Sequence of chain 2.A:
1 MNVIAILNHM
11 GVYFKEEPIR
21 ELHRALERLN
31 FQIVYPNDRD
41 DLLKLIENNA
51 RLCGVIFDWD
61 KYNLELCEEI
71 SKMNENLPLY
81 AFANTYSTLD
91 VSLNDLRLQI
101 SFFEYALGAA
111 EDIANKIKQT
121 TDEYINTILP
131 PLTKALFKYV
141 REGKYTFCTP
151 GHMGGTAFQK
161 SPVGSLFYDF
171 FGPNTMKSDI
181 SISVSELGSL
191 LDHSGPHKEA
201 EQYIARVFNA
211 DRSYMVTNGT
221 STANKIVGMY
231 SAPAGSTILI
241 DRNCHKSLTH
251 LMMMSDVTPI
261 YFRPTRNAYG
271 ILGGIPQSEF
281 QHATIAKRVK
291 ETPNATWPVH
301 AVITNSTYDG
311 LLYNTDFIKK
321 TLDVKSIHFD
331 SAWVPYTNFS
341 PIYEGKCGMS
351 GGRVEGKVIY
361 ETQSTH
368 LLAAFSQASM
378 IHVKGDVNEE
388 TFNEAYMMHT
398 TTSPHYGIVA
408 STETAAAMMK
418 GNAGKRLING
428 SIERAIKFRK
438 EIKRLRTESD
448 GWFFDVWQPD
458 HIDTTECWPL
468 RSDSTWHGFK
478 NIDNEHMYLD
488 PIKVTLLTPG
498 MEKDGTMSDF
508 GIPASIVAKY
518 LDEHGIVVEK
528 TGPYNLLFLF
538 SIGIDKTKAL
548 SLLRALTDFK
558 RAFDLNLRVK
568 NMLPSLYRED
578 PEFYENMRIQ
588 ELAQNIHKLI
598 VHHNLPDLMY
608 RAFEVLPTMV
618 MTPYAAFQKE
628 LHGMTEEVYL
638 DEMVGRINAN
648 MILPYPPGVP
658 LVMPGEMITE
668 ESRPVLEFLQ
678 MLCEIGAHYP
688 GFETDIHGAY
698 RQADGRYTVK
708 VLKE

Binding-site contacts:
Ligand atom C8 contacts residue ARG558 of chain 2.A at 3.8 Å.
Ligand atom N7 contacts residue ARG97 of chain 2.C at 3.4 Å (salt-bridge).
Ligand atom O3D contacts residue LYS417 of chain 2.C at 3.4 Å.
Ligand atom PB contacts residue ARG206 of chain 2.C at 3.4 Å.
Ligand atom PC contacts residue LYS417 of chain 2.C at 3.6 Å.
Ligand atom N1 contacts residue LEU564 of chain 2.A at 3.7 Å.
Ligand atom O2B contacts residue ARG585 of chain 2.A at 2.6 Å (salt-bridge).
Ligand atom O2C contacts residue LYS417 of chain 2.C at 3.5 Å.
Ligand atom PD contacts residue GLY418 of chain 2.C at 3.8 Å.
Ligand atom O2A contacts residue LEU564 of chain 2.A at 3.6 Å.
Ligand atom O3C contacts residue LYS417 of chain 2.C at 3.1 Å.
Ligand atom O1B contacts residue ARG206 of chain 2.C at 2.6 Å (salt-bridge).
Ligand atom O3A contacts residue ARG206 of chain 2.C at 3.8 Å.
Ligand atom O3A contacts residue ARG565 of chain 2.A at 3.5 Å.
Ligand atom O2D contacts residue ARG206 of chain 2.C at 3.0 Å (salt-bridge).
Ligand atom O3A contacts residue ASN568 of chain 2.A at 3.3 Å (h-bond).
Ligand atom O1D contacts residue GLY418 of chain 2.C at 3.7 Å.
Ligand atom PA contacts residue ARG585 of chain 2.A at 3.8 Å.
Ligand atom O2C contacts residue ARG206 of chain 2.C at 3.2 Å (salt-bridge).
Ligand atom O2B contacts residue ARG565 of chain 2.A at 3.2 Å (salt-bridge).
Ligand atom C8 contacts residue LEU562 of chain 2.A at 3.8 Å (hydrophobic).
Ligand atom O4' contacts residue LEU564 of chain 2.A at 3.6 Å.
Ligand atom O3C contacts residue ARG206 of chain 2.C at 3.6 Å.
Ligand atom N7 contacts residue ARG558 of chain 2.A at 2.9 Å (salt-bridge).
Ligand atom PC contacts residue ARG206 of chain 2.C at 3.8 Å.
Ligand atom C8 contacts residue ARG97 of chain 2.C at 3.5 Å.
Ligand atom C5 contacts residue LEU564 of chain 2.A at 3.7 Å (hydrophobic).
Ligand atom C5 contacts residue ARG97 of chain 2.C at 3.6 Å.
Ligand atom O2A contacts residue ASN568 of chain 2.A at 2.9 Å (h-bond).
Ligand atom O3B contacts residue ARG206 of chain 2.C at 2.7 Å (salt-bridge).
Ligand atom PA contacts residue ARG565 of chain 2.A at 3.7 Å.
Ligand atom O2A contacts residue ARG565 of chain 2.A at 2.9 Å (salt-bridge).
Ligand atom O3' contacts residue ARG206 of chain 2.C at 3.6 Å.
Ligand atom N2 contacts residue ASN568 of chain 2.A at 3.6 Å.
Ligand atom O1A contacts residue ARG585 of chain 2.A at 2.5 Å (salt-bridge).
Ligand atom C6 contacts residue LEU564 of chain 2.A at 3.5 Å (hydrophobic).
Ligand atom O3B contacts residue ARG565 of chain 2.A at 3.6 Å.
Ligand atom O3D contacts residue GLY418 of chain 2.C at 2.4 Å (h-bond).
Ligand atom PA contacts residue ASN568 of chain 2.A at 3.7 Å.
Ligand atom O6 contacts residue ARG558 of chain 2.A at 3.1 Å (salt-bridge).

A small-molecule ligand and the protein it binds are described below.
Small molecule (SMILES): Nc1nc2c(ncn2[C@@H]2O[C@H](CO[P](=O)(O)OP(=O)(O)O)[C@@H](O[P](=O)(O)OP(=O)(O)O)[C@H]2O)c(=O)[nH]1

Sequence of chain 2.C:
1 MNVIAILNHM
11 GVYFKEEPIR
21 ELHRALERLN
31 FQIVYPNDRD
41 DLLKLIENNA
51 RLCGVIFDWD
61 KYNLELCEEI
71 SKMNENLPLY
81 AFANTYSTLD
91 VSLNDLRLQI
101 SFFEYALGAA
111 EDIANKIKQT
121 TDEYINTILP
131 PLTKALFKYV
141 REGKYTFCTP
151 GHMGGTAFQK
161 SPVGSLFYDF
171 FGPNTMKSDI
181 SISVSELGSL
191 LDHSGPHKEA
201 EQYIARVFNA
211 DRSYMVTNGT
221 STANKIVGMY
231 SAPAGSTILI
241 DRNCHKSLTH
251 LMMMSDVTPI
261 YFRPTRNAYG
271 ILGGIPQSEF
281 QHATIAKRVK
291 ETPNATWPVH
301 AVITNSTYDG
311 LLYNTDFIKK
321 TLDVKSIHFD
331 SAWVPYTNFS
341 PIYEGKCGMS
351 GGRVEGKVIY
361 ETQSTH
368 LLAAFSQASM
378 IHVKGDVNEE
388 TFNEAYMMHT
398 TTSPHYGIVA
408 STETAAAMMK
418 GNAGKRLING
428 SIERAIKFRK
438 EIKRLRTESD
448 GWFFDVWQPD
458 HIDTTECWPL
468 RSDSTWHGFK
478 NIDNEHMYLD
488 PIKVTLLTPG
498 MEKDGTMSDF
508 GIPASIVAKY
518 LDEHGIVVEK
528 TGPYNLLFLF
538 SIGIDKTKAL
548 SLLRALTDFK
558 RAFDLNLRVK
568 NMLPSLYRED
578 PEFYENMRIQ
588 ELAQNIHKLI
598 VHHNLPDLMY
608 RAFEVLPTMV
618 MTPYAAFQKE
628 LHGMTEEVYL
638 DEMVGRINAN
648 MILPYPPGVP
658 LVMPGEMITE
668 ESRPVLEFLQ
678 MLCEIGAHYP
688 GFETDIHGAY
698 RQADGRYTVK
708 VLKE